Sequence of chain 1.B:
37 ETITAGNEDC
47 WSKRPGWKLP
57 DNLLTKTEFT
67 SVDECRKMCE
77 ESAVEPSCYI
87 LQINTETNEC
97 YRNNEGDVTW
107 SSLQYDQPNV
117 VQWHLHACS

This small molecule binds to this protein.
Small molecule (SMILES): CCC(N)=O

Binding-site contacts:
Ligand atom ND2 contacts residue GLU76 of chain 1.B at 4.2 Å.
Ligand atom CG contacts residue ASP69 of chain 1.B at 3.9 Å.
Ligand atom CB contacts residue ASP69 of chain 1.B at 4.1 Å.
Ligand atom CA contacts residue ASP69 of chain 1.B at 3.5 Å.
Ligand atom OD1 contacts residue ARG72 of chain 1.B at 2.8 Å (salt-bridge).
Ligand atom CA contacts residue LYS73 of chain 1.B at 4.2 Å.
Ligand atom OD1 contacts residue VAL68 of chain 1.B at 4.5 Å.
Ligand atom ND2 contacts residue TRP47 of chain 1.B at 4.2 Å.
Ligand atom ND2 contacts residue ARG72 of chain 1.B at 4.0 Å.
Ligand atom CG contacts residue ARG72 of chain 1.B at 3.8 Å.
Ligand atom OD1 contacts residue ASP69 of chain 1.B at 3.2 Å (salt-bridge).